Sequence of chain 1.C:
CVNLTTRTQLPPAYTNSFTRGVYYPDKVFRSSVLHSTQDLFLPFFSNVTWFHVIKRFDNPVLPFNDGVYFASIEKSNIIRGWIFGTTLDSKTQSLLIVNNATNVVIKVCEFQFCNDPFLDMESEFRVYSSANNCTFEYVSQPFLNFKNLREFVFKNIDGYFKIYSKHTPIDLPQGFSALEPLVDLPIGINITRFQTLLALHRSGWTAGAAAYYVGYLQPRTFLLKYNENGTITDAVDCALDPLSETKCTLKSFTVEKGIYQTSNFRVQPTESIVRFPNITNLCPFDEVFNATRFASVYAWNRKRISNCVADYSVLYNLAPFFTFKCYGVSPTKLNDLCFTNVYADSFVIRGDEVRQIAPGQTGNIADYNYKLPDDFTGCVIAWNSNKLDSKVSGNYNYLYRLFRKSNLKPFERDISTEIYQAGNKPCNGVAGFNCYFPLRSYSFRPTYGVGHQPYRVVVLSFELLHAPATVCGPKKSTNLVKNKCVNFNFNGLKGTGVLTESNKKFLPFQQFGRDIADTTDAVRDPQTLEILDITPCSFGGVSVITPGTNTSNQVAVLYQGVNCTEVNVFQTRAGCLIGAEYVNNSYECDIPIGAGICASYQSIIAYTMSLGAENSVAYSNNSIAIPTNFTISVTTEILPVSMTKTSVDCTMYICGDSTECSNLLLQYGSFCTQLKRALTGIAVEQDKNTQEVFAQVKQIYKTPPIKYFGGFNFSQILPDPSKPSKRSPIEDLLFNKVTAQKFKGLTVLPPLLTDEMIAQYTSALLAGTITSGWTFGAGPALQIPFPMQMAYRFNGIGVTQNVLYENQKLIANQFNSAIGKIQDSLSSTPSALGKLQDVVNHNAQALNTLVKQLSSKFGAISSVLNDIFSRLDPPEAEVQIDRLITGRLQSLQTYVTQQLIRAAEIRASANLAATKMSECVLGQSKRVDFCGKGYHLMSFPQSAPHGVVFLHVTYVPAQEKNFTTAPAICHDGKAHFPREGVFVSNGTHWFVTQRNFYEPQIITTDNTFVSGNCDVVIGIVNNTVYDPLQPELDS

Sequence of chain 1.B:
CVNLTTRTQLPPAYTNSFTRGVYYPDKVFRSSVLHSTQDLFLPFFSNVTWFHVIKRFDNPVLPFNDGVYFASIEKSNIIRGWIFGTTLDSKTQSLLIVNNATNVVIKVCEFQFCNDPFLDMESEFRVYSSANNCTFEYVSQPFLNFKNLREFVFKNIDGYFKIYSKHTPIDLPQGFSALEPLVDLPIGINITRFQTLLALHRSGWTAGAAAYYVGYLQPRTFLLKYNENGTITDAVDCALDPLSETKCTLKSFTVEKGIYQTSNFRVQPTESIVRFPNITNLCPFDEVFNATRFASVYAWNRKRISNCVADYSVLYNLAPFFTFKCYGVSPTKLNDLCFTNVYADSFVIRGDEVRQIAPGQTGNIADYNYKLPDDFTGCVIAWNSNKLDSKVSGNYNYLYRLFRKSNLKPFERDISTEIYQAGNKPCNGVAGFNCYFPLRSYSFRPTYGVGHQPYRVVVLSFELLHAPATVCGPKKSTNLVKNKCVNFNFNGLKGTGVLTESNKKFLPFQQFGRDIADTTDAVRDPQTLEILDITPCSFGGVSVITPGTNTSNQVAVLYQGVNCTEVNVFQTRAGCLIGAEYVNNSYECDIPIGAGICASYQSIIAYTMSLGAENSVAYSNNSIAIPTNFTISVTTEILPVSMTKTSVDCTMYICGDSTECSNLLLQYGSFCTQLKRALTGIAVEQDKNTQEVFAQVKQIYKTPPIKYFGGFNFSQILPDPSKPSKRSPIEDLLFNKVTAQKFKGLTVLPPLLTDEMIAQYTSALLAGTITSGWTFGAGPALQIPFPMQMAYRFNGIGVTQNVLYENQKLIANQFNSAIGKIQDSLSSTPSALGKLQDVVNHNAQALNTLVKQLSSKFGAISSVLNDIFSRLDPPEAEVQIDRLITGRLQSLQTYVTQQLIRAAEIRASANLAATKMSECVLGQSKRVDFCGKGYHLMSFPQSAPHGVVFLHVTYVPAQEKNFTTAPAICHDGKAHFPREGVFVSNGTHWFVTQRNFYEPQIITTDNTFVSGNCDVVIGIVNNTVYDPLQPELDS

Binding-site contacts:
Ligand atom N2 contacts residue LYS555 of chain 1.C at 3.3 Å (salt-bridge).
Ligand atom C7 contacts residue ASN279 of chain 1.B at 3.9 Å.
Ligand atom C4 contacts residue GLU278 of chain 1.B at 4.5 Å.
Ligand atom C2 contacts residue ASN279 of chain 1.B at 2.5 Å.
Ligand atom C1 contacts residue ASN279 of chain 1.B at 1.4 Å.
Ligand atom C1 contacts residue GLU278 of chain 1.B at 4.4 Å.
Ligand atom C8 contacts residue LYS555 of chain 1.C at 3.6 Å.
Ligand atom C6 contacts residue ASN279 of chain 1.B at 4.2 Å.
Ligand atom O6 contacts residue GLU278 of chain 1.B at 3.9 Å.
Ligand atom N2 contacts residue ASN279 of chain 1.B at 2.9 Å (h-bond).
Ligand atom C7 contacts residue LYS555 of chain 1.C at 4.0 Å.
Ligand atom C3 contacts residue ASN279 of chain 1.B at 3.8 Å.
Ligand atom C1 contacts residue LYS555 of chain 1.C at 4.3 Å.
Ligand atom O5 contacts residue GLU278 of chain 1.B at 4.2 Å.
Ligand atom C4 contacts residue ASN279 of chain 1.B at 4.3 Å.
Ligand atom C2 contacts residue LYS555 of chain 1.C at 4.3 Å.
Ligand atom C5 contacts residue ASN279 of chain 1.B at 3.7 Å.
Ligand atom C2 contacts residue GLU278 of chain 1.B at 4.2 Å.
Ligand atom O5 contacts residue ASN279 of chain 1.B at 2.4 Å (h-bond).
Ligand atom O6 contacts residue ASN279 of chain 1.B at 3.8 Å.

The protein below binds the small molecule below.
Small molecule (SMILES): CC(=O)N[C@@H]1[C@@H](O)[C@H](O)[C@@H](CO)O[C@H]1O